Binding-site contacts:
Ligand atom C6 contacts residue SER214 of chain 2.C at 4.1 Å.
Ligand atom C8 contacts residue SER404 of chain 2.C at 4.4 Å.
Ligand atom C2 contacts residue ASN405 of chain 2.C at 2.5 Å.
Ligand atom O5 contacts residue SER214 of chain 2.C at 4.2 Å.
Ligand atom C5 contacts residue ASN405 of chain 2.C at 3.6 Å.
Ligand atom N2 contacts residue ASN405 of chain 2.C at 2.9 Å (h-bond).
Ligand atom C7 contacts residue HIS403 of chain 2.C at 4.3 Å.
Ligand atom O7 contacts residue SER214 of chain 2.C at 3.6 Å.
Ligand atom C4 contacts residue ASN405 of chain 2.C at 4.2 Å.
Ligand atom C2 contacts residue SER214 of chain 2.C at 4.4 Å.
Ligand atom C5 contacts residue SER214 of chain 2.C at 4.1 Å.
Ligand atom C1 contacts residue ASN405 of chain 2.C at 1.4 Å.
Ligand atom O7 contacts residue SER213 of chain 2.C at 4.1 Å.
Ligand atom C3 contacts residue ASN405 of chain 2.C at 3.8 Å.
Ligand atom O3 contacts residue SER214 of chain 2.C at 3.8 Å.
Ligand atom O7 contacts residue GLU212 of chain 2.C at 4.4 Å.
Ligand atom C8 contacts residue GLU212 of chain 2.C at 3.9 Å.
Ligand atom C1 contacts residue SER214 of chain 2.C at 4.2 Å.
Ligand atom C7 contacts residue GLU212 of chain 2.C at 3.9 Å.
Ligand atom N2 contacts residue HIS403 of chain 2.C at 4.2 Å.
Ligand atom C3 contacts residue SER214 of chain 2.C at 4.4 Å.
Ligand atom O6 contacts residue SER214 of chain 2.C at 3.7 Å.
Ligand atom N2 contacts residue GLU212 of chain 2.C at 4.1 Å.
Ligand atom C8 contacts residue HIS403 of chain 2.C at 3.3 Å.
Ligand atom C4 contacts residue SER214 of chain 2.C at 3.8 Å.
Ligand atom O6 contacts residue ALA199 of chain 2.C at 4.4 Å.
Ligand atom C7 contacts residue ASN405 of chain 2.C at 4.0 Å.
Ligand atom O5 contacts residue ASN405 of chain 2.C at 2.4 Å (h-bond).

The protein below binds the small molecule below.
Small molecule (SMILES): CC(=O)N[C@H]1[C@H](O[C@H]2[C@H](O)[C@@H](NC(C)=O)CO[C@@H]2CO)O[C@H](CO)[C@@H](O)[C@@H]1O

Sequence of chain 2.C:
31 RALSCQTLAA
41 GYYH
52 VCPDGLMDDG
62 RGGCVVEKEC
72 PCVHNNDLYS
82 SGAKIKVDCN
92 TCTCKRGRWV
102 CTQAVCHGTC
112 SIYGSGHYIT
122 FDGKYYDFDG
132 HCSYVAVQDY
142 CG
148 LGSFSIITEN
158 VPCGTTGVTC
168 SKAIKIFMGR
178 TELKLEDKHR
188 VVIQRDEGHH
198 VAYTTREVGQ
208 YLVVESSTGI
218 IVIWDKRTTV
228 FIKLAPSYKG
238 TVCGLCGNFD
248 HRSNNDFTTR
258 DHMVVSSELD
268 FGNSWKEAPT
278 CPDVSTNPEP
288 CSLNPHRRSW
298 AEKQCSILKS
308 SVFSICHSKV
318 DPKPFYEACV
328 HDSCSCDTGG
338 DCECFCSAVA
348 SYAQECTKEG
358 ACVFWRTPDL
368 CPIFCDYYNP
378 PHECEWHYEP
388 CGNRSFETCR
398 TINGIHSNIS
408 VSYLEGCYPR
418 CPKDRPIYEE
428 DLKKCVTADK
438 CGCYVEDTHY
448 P